A small-molecule ligand and the protein it binds are described below.
Small molecule (SMILES): COc1ccc(N2CCN(c3cccc(C)c3)CC2)nn1

Binding-site contacts:
Ligand atom C15 contacts residue ILE101 of chain 5.A at 4.1 Å (hydrophobic).
Ligand atom C16 contacts residue TYR147 of chain 5.A at 4.3 Å (hydrophobic).
Ligand atom C14 contacts residue MET217 of chain 5.A at 3.9 Å (hydrophobic).
Ligand atom C11 contacts residue HIS241 of chain 5.A at 3.7 Å.
Ligand atom C13 contacts residue ILE101 of chain 5.A at 3.4 Å (hydrophobic).
Ligand atom C1 contacts residue ASN215 of chain 5.A at 3.6 Å.
Ligand atom C20 contacts residue ILE125 of chain 5.A at 3.4 Å (hydrophobic).
Ligand atom N5 contacts residue TYR193 of chain 5.A at 4.0 Å.
Ligand atom N4 contacts residue MET217 of chain 5.A at 3.3 Å.
Ligand atom C19 contacts residue ILE125 of chain 5.A at 3.2 Å (hydrophobic).
Ligand atom N4 contacts residue TYR193 of chain 5.A at 3.5 Å.
Ligand atom C10 contacts residue HIS241 of chain 5.A at 3.6 Å.
Ligand atom C7 contacts residue LEU103 of chain 5.A at 3.2 Å (hydrophobic).
Ligand atom C3 contacts residue LEU103 of chain 5.A at 4.2 Å (hydrophobic).
Ligand atom C21 contacts residue ILE101 of chain 5.A at 4.0 Å (hydrophobic).
Ligand atom C21 contacts residue TYR147 of chain 5.A at 2.7 Å (hydrophobic).
Ligand atom C18 contacts residue PHE182 of chain 5.A at 4.0 Å (hydrophobic).
Ligand atom C13 contacts residue THR102 of chain 5.A at 4.3 Å.
Ligand atom C17 contacts residue ILE101 of chain 5.A at 3.8 Å (hydrophobic).
Ligand atom C8 contacts residue LEU103 of chain 5.A at 3.1 Å (hydrophobic).
Ligand atom C1 contacts residue TYR193 of chain 5.A at 3.8 Å (hydrophobic).
Ligand atom O2 contacts residue TYR193 of chain 5.A at 3.4 Å.
Ligand atom C17 contacts residue ILE220 of chain 5.A at 3.9 Å (hydrophobic).
Ligand atom C3 contacts residue TYR193 of chain 5.A at 3.8 Å (hydrophobic).
Ligand atom C16 contacts residue ILE101 of chain 5.A at 3.5 Å (hydrophobic).
Ligand atom C18 contacts residue ILE125 of chain 5.A at 4.2 Å (hydrophobic).
Ligand atom C7 contacts residue THR102 of chain 5.A at 4.2 Å.
Ligand atom C1 contacts residue TYR194 of chain 5.A at 4.2 Å (hydrophobic).
Ligand atom N5 contacts residue MET217 of chain 5.A at 3.3 Å (h-bond).
Ligand atom C6 contacts residue THR102 of chain 5.A at 4.3 Å.
Ligand atom C17 contacts residue TYR147 of chain 5.A at 4.0 Å (hydrophobic).
Ligand atom C18 contacts residue ILE220 of chain 5.A at 4.3 Å (hydrophobic).
Ligand atom C14 contacts residue LEU187 of chain 5.A at 4.3 Å (hydrophobic).
Ligand atom C10 contacts residue SER123 of chain 5.A at 4.2 Å.
Ligand atom C21 contacts residue ILE220 of chain 5.A at 3.5 Å (hydrophobic).
Ligand atom C3 contacts residue PHE121 of chain 5.A at 4.4 Å (hydrophobic).
Ligand atom C14 contacts residue ILE101 of chain 5.A at 4.1 Å (hydrophobic).
Ligand atom O2 contacts residue MET195 of chain 5.A at 4.4 Å.
Ligand atom C8 contacts residue PHE121 of chain 5.A at 4.3 Å (hydrophobic).
Ligand atom C1 contacts residue MET195 of chain 5.A at 4.3 Å (hydrophobic).

Sequence of chain 5.A:
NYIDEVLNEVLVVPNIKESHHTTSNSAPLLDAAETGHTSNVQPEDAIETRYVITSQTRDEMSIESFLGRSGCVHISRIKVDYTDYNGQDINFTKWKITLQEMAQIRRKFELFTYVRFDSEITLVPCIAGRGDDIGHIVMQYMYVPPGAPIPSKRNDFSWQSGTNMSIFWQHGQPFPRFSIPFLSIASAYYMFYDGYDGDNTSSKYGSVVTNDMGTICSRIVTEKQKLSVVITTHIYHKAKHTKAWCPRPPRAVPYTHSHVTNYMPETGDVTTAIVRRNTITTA